Sequence of chain 1.A:
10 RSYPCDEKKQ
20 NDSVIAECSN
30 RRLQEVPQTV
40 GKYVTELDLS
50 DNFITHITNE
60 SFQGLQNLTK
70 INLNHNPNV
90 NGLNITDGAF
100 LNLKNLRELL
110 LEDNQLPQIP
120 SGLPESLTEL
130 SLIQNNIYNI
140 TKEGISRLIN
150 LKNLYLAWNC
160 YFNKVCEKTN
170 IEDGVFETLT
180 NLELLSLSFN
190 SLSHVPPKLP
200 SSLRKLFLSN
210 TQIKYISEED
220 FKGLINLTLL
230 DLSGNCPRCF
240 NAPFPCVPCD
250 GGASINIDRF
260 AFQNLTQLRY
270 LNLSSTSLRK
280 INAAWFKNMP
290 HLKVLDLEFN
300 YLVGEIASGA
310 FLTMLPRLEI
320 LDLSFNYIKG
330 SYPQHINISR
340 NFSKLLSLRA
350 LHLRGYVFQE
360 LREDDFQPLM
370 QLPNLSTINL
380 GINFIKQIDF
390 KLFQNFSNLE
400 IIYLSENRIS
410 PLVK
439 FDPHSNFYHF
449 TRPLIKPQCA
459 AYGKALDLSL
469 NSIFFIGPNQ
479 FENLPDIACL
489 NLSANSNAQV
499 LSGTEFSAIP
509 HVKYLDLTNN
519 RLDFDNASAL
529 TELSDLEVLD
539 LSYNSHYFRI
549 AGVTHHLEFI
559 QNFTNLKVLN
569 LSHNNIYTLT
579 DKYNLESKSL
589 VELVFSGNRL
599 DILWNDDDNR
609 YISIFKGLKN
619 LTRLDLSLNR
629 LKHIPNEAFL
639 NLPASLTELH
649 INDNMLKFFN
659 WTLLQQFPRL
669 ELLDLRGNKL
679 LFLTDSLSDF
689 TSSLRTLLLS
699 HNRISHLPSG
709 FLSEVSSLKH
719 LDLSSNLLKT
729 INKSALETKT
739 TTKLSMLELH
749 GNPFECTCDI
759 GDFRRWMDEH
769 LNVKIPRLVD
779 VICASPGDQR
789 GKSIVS

Binding-site contacts:
Ligand atom C13 contacts residue ALA496 of chain 1.B at 3.6 Å (hydrophobic).
Ligand atom O2 contacts residue PHE383 of chain 1.A at 3.5 Å.
Ligand atom N4 contacts residue LYS328 of chain 1.A at 3.9 Å.
Ligand atom C15 contacts residue PHE473 of chain 1.B at 3.8 Å (hydrophobic).
Ligand atom C11 contacts residue TYR326 of chain 1.A at 3.7 Å (hydrophobic).
Ligand atom C10 contacts residue PHE324 of chain 1.A at 3.5 Å (hydrophobic).
Ligand atom C3 contacts residue TYR545 of chain 1.B at 3.6 Å (hydrophobic).
Ligand atom C18 contacts residue ILE327 of chain 1.A at 3.9 Å (hydrophobic).
Ligand atom C10 contacts residue ILE381 of chain 1.A at 3.6 Å (hydrophobic).
Ligand atom C16 contacts residue TYR326 of chain 1.A at 3.4 Å (hydrophobic).
Ligand atom C14 contacts residue PHE473 of chain 1.B at 3.6 Å (hydrophobic).
Ligand atom N2 contacts residue PHE239 of chain 1.A at 3.7 Å.
Ligand atom C20 contacts residue GLN497 of chain 1.B at 3.5 Å.
Ligand atom C8 contacts residue VAL356 of chain 1.A at 3.8 Å (hydrophobic).
Ligand atom C10 contacts residue VAL356 of chain 1.A at 3.8 Å (hydrophobic).
Ligand atom C20 contacts residue PHE473 of chain 1.B at 3.7 Å (hydrophobic).
Ligand atom C5 contacts residue PHE383 of chain 1.A at 3.4 Å (hydrophobic).
Ligand atom C12 contacts residue ALA496 of chain 1.B at 3.6 Å (hydrophobic).
Ligand atom C8 contacts residue ILE381 of chain 1.A at 3.9 Å (hydrophobic).
Ligand atom C19 contacts residue VAL356 of chain 1.A at 3.9 Å (hydrophobic).
Ligand atom N4 contacts residue GLY329 of chain 1.A at 3.3 Å (h-bond).
Ligand atom N1 contacts residue GLU405 of chain 1.A at 3.1 Å (salt-bridge).
Ligand atom C19 contacts residue SER330 of chain 1.A at 3.3 Å.
Ligand atom C17 contacts residue TYR326 of chain 1.A at 3.3 Å (hydrophobic).
Ligand atom C8 contacts residue PHE383 of chain 1.A at 3.6 Å (hydrophobic).
Ligand atom O1 contacts residue ILE381 of chain 1.A at 3.4 Å.
Ligand atom C12 contacts residue TYR326 of chain 1.A at 3.9 Å (hydrophobic).
Ligand atom C10 contacts residue GLY354 of chain 1.A at 3.6 Å.
Ligand atom C19 contacts residue TYR326 of chain 1.A at 3.4 Å (hydrophobic).
Ligand atom O1 contacts residue PHE383 of chain 1.A at 3.5 Å.
Ligand atom C7 contacts residue TYR326 of chain 1.A at 3.4 Å (hydrophobic).
Ligand atom C9 contacts residue PHE383 of chain 1.A at 3.8 Å (hydrophobic).
Ligand atom C15 contacts residue TYR326 of chain 1.A at 3.8 Å (hydrophobic).
Ligand atom N4 contacts residue PHE473 of chain 1.B at 3.6 Å.
Ligand atom N5 contacts residue GLN497 of chain 1.B at 2.5 Å (h-bond).
Ligand atom C18 contacts residue GLY329 of chain 1.A at 3.6 Å.
Ligand atom C2 contacts residue GLU405 of chain 1.A at 3.9 Å.
Ligand atom C18 contacts residue SER330 of chain 1.A at 3.2 Å.
Ligand atom C6 contacts residue ALA496 of chain 1.B at 3.9 Å (hydrophobic).
Ligand atom C18 contacts residue PHE473 of chain 1.B at 3.8 Å (hydrophobic).

Sequence of chain 1.B:
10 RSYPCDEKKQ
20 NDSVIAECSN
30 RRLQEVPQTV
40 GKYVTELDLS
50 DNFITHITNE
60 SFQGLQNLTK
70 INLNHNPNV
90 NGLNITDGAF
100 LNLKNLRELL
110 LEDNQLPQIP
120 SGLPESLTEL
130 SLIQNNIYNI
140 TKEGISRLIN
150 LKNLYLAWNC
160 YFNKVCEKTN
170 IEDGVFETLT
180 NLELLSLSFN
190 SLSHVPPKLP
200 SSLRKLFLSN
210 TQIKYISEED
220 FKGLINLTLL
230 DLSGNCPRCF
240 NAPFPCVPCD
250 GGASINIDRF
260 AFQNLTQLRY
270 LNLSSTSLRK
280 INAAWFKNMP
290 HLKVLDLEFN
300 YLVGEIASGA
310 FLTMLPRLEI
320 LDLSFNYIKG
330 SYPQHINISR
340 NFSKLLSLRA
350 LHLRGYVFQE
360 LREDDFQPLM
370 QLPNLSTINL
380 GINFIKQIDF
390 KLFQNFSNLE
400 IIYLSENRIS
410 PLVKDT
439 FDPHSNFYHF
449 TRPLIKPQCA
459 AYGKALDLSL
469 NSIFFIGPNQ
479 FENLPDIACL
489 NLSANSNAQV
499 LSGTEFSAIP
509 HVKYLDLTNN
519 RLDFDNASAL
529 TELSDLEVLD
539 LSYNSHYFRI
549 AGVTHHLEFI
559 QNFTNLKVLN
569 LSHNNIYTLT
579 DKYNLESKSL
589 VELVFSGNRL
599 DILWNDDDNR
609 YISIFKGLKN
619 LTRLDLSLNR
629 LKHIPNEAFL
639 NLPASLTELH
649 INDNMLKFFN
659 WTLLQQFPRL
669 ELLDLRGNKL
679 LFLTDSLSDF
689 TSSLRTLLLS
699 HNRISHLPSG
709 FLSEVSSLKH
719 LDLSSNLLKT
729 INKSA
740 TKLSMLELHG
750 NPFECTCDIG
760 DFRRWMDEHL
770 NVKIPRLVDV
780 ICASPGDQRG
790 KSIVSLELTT

A protein and the small-molecule ligand that binds it are described below.
Small molecule (SMILES): C[C@@H]1CN(c2ccc(C#N)c3ncccc23)C[C@H](C(=O)N[C@H]2CNC[C@H]2F)O1